Binding-site contacts:
Ligand atom C05 contacts residue ARG193 of chain 1.A at 3.5 Å.
Ligand atom C04 contacts residue ARG193 of chain 1.A at 4.2 Å.
Ligand atom C06 contacts residue ASP24 of chain 1.A at 3.4 Å.
Ligand atom C06 contacts residue ARG193 of chain 1.A at 3.9 Å.
Ligand atom C06 contacts residue GLY25 of chain 1.A at 3.6 Å.
Ligand atom C03 contacts residue PHE191 of chain 1.A at 4.4 Å (hydrophobic).
Ligand atom C05 contacts residue GLY25 of chain 1.A at 3.4 Å.
Ligand atom O07 contacts residue GLY25 of chain 1.A at 2.5 Å (h-bond).
Ligand atom C02 contacts residue ASP192 of chain 1.A at 4.1 Å.
Ligand atom C03 contacts residue ARG193 of chain 1.A at 3.3 Å.
Ligand atom C01 contacts residue ASP194 of chain 1.A at 3.8 Å.
Ligand atom O07 contacts residue ASP24 of chain 1.A at 3.7 Å.
Ligand atom O07 contacts residue THR26 of chain 1.A at 3.8 Å.
Ligand atom C02 contacts residue ARG193 of chain 1.A at 4.2 Å.
Ligand atom O08 contacts residue ARG193 of chain 1.A at 4.1 Å.
Ligand atom O08 contacts residue PHE191 of chain 1.A at 4.2 Å.
Ligand atom O07 contacts residue GLU29 of chain 1.A at 4.5 Å.
Ligand atom C01 contacts residue ARG193 of chain 1.A at 4.1 Å.
Ligand atom C01 contacts residue ASP192 of chain 1.A at 3.2 Å.
Ligand atom O07 contacts residue ARG193 of chain 1.A at 4.0 Å.
Ligand atom O08 contacts residue ASP192 of chain 1.A at 3.7 Å.
Ligand atom C05 contacts residue ASP24 of chain 1.A at 4.5 Å.

A protein and the small-molecule ligand that binds it are described below.
Small molecule (SMILES): C[C@H](O)CC[C@H](C)O

Sequence of chain 1.A:
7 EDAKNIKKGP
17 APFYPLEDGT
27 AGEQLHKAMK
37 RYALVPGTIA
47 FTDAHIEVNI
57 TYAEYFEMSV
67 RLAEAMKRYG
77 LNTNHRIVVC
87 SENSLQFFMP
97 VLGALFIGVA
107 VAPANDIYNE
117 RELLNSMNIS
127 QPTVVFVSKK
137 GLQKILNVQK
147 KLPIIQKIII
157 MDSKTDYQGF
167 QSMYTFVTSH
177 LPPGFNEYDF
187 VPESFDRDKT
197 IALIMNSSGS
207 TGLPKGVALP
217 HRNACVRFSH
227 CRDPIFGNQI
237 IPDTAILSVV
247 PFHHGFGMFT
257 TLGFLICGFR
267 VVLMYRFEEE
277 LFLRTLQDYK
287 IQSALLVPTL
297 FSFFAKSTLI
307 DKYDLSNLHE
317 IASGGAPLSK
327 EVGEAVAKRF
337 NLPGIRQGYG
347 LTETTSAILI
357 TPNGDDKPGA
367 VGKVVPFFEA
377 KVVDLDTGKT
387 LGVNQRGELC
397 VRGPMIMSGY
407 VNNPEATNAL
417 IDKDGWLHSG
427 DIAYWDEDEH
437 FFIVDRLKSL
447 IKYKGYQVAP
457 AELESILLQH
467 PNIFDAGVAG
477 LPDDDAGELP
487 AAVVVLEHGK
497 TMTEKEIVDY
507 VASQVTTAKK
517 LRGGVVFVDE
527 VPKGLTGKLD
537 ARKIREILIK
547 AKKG